Sequence of chain 1.B:
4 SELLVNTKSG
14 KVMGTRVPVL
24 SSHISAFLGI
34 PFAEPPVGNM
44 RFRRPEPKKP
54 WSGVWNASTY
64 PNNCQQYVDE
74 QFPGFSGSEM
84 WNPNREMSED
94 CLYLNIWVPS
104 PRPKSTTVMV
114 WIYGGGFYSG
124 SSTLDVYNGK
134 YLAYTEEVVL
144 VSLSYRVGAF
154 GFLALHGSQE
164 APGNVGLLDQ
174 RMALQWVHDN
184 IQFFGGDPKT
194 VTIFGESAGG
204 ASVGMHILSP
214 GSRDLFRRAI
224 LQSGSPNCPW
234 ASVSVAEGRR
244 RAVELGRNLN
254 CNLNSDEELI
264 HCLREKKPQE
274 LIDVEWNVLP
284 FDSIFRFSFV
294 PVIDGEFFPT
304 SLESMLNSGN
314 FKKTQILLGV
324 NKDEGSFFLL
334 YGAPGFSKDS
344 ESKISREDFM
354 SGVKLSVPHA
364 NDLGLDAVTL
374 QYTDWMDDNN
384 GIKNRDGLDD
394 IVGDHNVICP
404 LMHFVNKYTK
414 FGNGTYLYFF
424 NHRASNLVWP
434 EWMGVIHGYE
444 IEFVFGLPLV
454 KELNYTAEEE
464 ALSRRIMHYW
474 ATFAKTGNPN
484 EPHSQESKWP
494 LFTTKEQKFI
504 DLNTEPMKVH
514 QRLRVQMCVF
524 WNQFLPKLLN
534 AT

Binding-site contacts:
Ligand atom N2 contacts residue ASN59 of chain 1.B at 2.9 Å (h-bond).
Ligand atom C1 contacts residue ASN59 of chain 1.B at 1.4 Å.
Ligand atom C6 contacts residue THR62 of chain 1.B at 3.7 Å.
Ligand atom C2 contacts residue ASN59 of chain 1.B at 2.5 Å.
Ligand atom O5 contacts residue ASN59 of chain 1.B at 2.4 Å (h-bond).
Ligand atom C1 contacts residue SER61 of chain 1.B at 3.5 Å.
Ligand atom C5 contacts residue ASN59 of chain 1.B at 3.7 Å.
Ligand atom C3 contacts residue ASN59 of chain 1.B at 3.8 Å.
Ligand atom O5 contacts residue SER61 of chain 1.B at 2.9 Å (h-bond).
Ligand atom O6 contacts residue THR62 of chain 1.B at 4.5 Å.
Ligand atom C5 contacts residue SER61 of chain 1.B at 3.1 Å.
Ligand atom C7 contacts residue ASN59 of chain 1.B at 3.6 Å.
Ligand atom C6 contacts residue SER61 of chain 1.B at 3.4 Å.
Ligand atom C4 contacts residue ASN59 of chain 1.B at 4.3 Å.
Ligand atom C8 contacts residue ASN59 of chain 1.B at 4.0 Å.
Ligand atom O7 contacts residue ASN59 of chain 1.B at 4.5 Å.

A small-molecule ligand and the protein it binds are described below.
Small molecule (SMILES): CC(=O)N[C@@H]1[C@@H](O)[C@H](O)[C@@H](CO)O[C@H]1O